Sequence of chain 1.A:
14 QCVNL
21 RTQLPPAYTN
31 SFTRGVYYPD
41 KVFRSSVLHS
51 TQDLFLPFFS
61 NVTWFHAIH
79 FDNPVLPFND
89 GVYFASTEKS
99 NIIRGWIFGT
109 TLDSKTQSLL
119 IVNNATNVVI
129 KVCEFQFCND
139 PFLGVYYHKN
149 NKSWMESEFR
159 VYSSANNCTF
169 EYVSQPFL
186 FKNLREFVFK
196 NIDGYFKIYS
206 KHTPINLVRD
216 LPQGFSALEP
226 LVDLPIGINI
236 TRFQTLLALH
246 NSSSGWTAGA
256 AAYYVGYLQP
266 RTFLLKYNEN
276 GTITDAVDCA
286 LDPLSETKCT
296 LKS

The protein below binds the small molecule below.
Small molecule (SMILES): CC(=O)N[C@@H]1[C@@H](O)[C@H](O)[C@@H](CO)O[C@H]1O

Binding-site contacts:
Ligand atom C7 contacts residue CYS15 of chain 1.A at 4.4 Å (hydrophobic).
Ligand atom C2 contacts residue ASN17 of chain 1.A at 2.5 Å.
Ligand atom C8 contacts residue VAL16 of chain 1.A at 4.1 Å (hydrophobic).
Ligand atom C1 contacts residue ASN137 of chain 1.A at 3.8 Å.
Ligand atom N2 contacts residue ASN137 of chain 1.A at 4.3 Å.
Ligand atom O7 contacts residue ASN17 of chain 1.A at 3.1 Å (h-bond).
Ligand atom C8 contacts residue ASN17 of chain 1.A at 4.0 Å.
Ligand atom C4 contacts residue ASN17 of chain 1.A at 4.3 Å.
Ligand atom O5 contacts residue ASN17 of chain 1.A at 2.4 Å (h-bond).
Ligand atom N2 contacts residue ASN17 of chain 1.A at 2.9 Å (h-bond).
Ligand atom C8 contacts residue CYS15 of chain 1.A at 2.9 Å (hydrophobic).
Ligand atom C1 contacts residue ASN17 of chain 1.A at 1.5 Å.
Ligand atom C7 contacts residue ASN17 of chain 1.A at 3.2 Å.
Ligand atom C5 contacts residue ASN17 of chain 1.A at 3.7 Å.
Ligand atom C3 contacts residue ASN17 of chain 1.A at 3.8 Å.